A small-molecule ligand and the protein it binds are described below.
Small molecule (SMILES): N[C@@H](Cc1c[nH]c2ccccc12)C(=O)O

Binding-site contacts:
Ligand atom O contacts residue THR51 of chain 1.E at 3.4 Å (h-bond).
Ligand atom CZ3 contacts residue GLY25 of chain 1.E at 3.7 Å.
Ligand atom CB contacts residue THR32 of chain 1.D at 3.6 Å.
Ligand atom C contacts residue THR51 of chain 1.E at 3.4 Å.
Ligand atom N contacts residue ASP31 of chain 1.D at 3.5 Å (salt-bridge).
Ligand atom N contacts residue THR27 of chain 1.D at 2.9 Å (h-bond).
Ligand atom NE1 contacts residue CYS48 of chain 1.E at 3.5 Å.
Ligand atom C contacts residue GLY29 of chain 1.D at 3.6 Å.
Ligand atom O contacts residue THR27 of chain 1.D at 4.1 Å.
Ligand atom CZ2 contacts residue ILE57 of chain 1.E at 3.8 Å (hydrophobic).
Ligand atom OXT contacts residue THR51 of chain 1.E at 2.5 Å (h-bond).
Ligand atom O contacts residue ARG28 of chain 1.D at 3.4 Å.
Ligand atom OXT contacts residue SER55 of chain 1.D at 4.0 Å.
Ligand atom CA contacts residue THR27 of chain 1.D at 3.9 Å.
Ligand atom CE3 contacts residue HIS35 of chain 1.E at 4.0 Å.
Ligand atom CE3 contacts residue HIS36 of chain 1.E at 4.1 Å.
Ligand atom CD1 contacts residue GLN49 of chain 1.E at 3.6 Å.
Ligand atom CA contacts residue SER55 of chain 1.D at 3.8 Å.
Ligand atom C contacts residue THR54 of chain 1.E at 4.1 Å.
Ligand atom CB contacts residue THR27 of chain 1.D at 3.8 Å.
Ligand atom CE2 contacts residue GLN49 of chain 1.E at 4.0 Å.
Ligand atom NE1 contacts residue SER55 of chain 1.D at 4.0 Å.
Ligand atom NE1 contacts residue GLN49 of chain 1.E at 2.9 Å (h-bond).
Ligand atom OXT contacts residue THR54 of chain 1.E at 3.1 Å (h-bond).
Ligand atom N contacts residue GLY29 of chain 1.D at 2.7 Å (h-bond).
Ligand atom CH2 contacts residue GLY25 of chain 1.E at 3.5 Å.
Ligand atom N contacts residue THR32 of chain 1.D at 3.0 Å (h-bond).
Ligand atom CZ2 contacts residue CYS48 of chain 1.E at 3.9 Å (hydrophobic).
Ligand atom CH2 contacts residue ILE24 of chain 1.E at 4.1 Å (hydrophobic).
Ligand atom CA contacts residue THR32 of chain 1.D at 3.5 Å.
Ligand atom CB contacts residue SER55 of chain 1.D at 3.3 Å.
Ligand atom C contacts residue SER55 of chain 1.D at 3.3 Å.
Ligand atom N contacts residue ARG28 of chain 1.D at 4.0 Å.
Ligand atom CE2 contacts residue CYS48 of chain 1.E at 3.8 Å (hydrophobic).
Ligand atom O contacts residue SER55 of chain 1.D at 2.9 Å (h-bond).
Ligand atom O contacts residue GLY29 of chain 1.D at 2.9 Å (h-bond).
Ligand atom CA contacts residue GLY29 of chain 1.D at 3.5 Å.
Ligand atom CG contacts residue SER55 of chain 1.D at 3.8 Å.
Ligand atom CD1 contacts residue ALA56 of chain 1.D at 4.0 Å (hydrophobic).
Ligand atom CD1 contacts residue SER55 of chain 1.D at 3.5 Å.

Sequence of chain 1.E:
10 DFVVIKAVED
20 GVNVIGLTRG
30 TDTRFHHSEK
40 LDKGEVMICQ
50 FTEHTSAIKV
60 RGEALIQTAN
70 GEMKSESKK

Sequence of chain 1.D:
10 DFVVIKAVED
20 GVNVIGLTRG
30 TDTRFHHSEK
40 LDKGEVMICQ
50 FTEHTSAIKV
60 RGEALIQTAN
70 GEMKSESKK